Sequence of chain 1.C:
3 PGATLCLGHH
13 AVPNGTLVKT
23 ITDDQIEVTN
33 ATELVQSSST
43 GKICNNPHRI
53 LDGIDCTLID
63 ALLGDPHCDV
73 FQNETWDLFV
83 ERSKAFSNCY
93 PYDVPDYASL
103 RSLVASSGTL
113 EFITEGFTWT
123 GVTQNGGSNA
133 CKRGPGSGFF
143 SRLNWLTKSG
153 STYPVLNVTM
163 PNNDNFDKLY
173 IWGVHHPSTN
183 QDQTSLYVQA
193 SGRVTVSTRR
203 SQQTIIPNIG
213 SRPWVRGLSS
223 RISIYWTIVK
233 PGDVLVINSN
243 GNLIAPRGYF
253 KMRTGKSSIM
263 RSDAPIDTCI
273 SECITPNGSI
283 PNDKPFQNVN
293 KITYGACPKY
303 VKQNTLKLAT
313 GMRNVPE

Binding-site contacts:
Ligand atom N2 contacts residue ASN75 of chain 1.C at 2.9 Å (h-bond).
Ligand atom O7 contacts residue ASN75 of chain 1.C at 3.2 Å (h-bond).
Ligand atom C2 contacts residue ASN75 of chain 1.C at 2.4 Å.
Ligand atom C6 contacts residue ASN75 of chain 1.C at 3.8 Å.
Ligand atom O5 contacts residue PHE114 of chain 1.C at 4.0 Å.
Ligand atom C7 contacts residue ASN75 of chain 1.C at 3.2 Å.
Ligand atom C3 contacts residue ASN75 of chain 1.C at 3.7 Å.
Ligand atom O5 contacts residue GLU113 of chain 1.C at 4.1 Å.
Ligand atom C4 contacts residue ASN75 of chain 1.C at 4.2 Å.
Ligand atom C5 contacts residue ASN75 of chain 1.C at 3.5 Å.
Ligand atom C8 contacts residue ASN75 of chain 1.C at 4.4 Å.
Ligand atom C1 contacts residue ASN75 of chain 1.C at 1.4 Å.
Ligand atom C8 contacts residue GLN74 of chain 1.C at 3.1 Å.
Ligand atom C1 contacts residue PHE114 of chain 1.C at 3.7 Å (hydrophobic).
Ligand atom O4 contacts residue PHE114 of chain 1.C at 4.4 Å.
Ligand atom C3 contacts residue PHE114 of chain 1.C at 4.5 Å (hydrophobic).
Ligand atom O5 contacts residue ASN75 of chain 1.C at 2.4 Å (h-bond).

A protein and the small-molecule ligand that binds it are described below.
Small molecule (SMILES): CC(=O)N[C@@H]1[C@@H](O)[C@H](O)[C@@H](CO)O[C@H]1O